The protein below binds the small molecule below.
Small molecule (SMILES): OC[C@H]1O[C@@H](O)[C@H](O)[C@@H](O)[C@H]1O

Sequence of chain 1.B:
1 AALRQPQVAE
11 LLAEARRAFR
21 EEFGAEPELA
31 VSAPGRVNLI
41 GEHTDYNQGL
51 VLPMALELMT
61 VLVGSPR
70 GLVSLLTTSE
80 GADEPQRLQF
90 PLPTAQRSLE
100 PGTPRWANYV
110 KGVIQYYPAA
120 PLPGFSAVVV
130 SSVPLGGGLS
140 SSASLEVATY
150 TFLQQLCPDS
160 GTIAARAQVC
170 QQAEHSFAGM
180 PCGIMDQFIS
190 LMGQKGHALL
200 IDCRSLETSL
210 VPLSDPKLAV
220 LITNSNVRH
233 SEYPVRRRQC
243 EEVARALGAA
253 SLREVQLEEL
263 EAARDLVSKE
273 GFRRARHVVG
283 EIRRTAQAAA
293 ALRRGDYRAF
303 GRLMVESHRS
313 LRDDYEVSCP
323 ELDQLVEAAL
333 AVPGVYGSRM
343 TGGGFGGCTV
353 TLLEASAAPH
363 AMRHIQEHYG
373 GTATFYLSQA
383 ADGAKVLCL

Binding-site contacts:
Ligand atom C6 contacts residue HIS43 of chain 1.B at 3.5 Å.
Ligand atom C2 contacts residue CYS181 of chain 1.B at 4.0 Å (hydrophobic).
Ligand atom O1 contacts residue GLY345 of chain 1.B at 3.9 Å.
Ligand atom O5 contacts residue TYR235 of chain 1.B at 3.6 Å.
Ligand atom C6 contacts residue GLY344 of chain 1.B at 3.8 Å.
Ligand atom C3 contacts residue MET184 of chain 1.B at 4.0 Å (hydrophobic).
Ligand atom O5 contacts residue GLY345 of chain 1.B at 3.4 Å (h-bond).
Ligand atom O3 contacts residue TYR235 of chain 1.B at 3.6 Å (h-bond).
Ligand atom O2 contacts residue CYS181 of chain 1.B at 3.3 Å.
Ligand atom O2 contacts residue ASP185 of chain 1.B at 2.6 Å (salt-bridge).
Ligand atom C1 contacts residue TYR235 of chain 1.B at 4.1 Å (hydrophobic).
Ligand atom C2 contacts residue TYR235 of chain 1.B at 3.4 Å (hydrophobic).
Ligand atom O6 contacts residue HIS43 of chain 1.B at 2.7 Å (h-bond).
Ligand atom C4 contacts residue TYR235 of chain 1.B at 3.5 Å (hydrophobic).
Ligand atom C2 contacts residue ASP185 of chain 1.B at 3.5 Å.
Ligand atom C3 contacts residue GLY182 of chain 1.B at 4.2 Å.
Ligand atom C3 contacts residue ASP45 of chain 1.B at 3.5 Å.
Ligand atom C6 contacts residue GLY345 of chain 1.B at 4.1 Å.
Ligand atom C5 contacts residue MET184 of chain 1.B at 3.8 Å (hydrophobic).
Ligand atom C1 contacts residue GLY345 of chain 1.B at 4.0 Å.
Ligand atom C5 contacts residue GLY345 of chain 1.B at 4.2 Å.
Ligand atom C3 contacts residue ASP185 of chain 1.B at 3.7 Å.
Ligand atom C3 contacts residue TYR235 of chain 1.B at 3.7 Å (hydrophobic).
Ligand atom C5 contacts residue GLY344 of chain 1.B at 4.2 Å.
Ligand atom C5 contacts residue GLU42 of chain 1.B at 4.1 Å.
Ligand atom O6 contacts residue GLU42 of chain 1.B at 2.6 Å (salt-bridge).
Ligand atom O4 contacts residue ASP45 of chain 1.B at 2.9 Å (salt-bridge).
Ligand atom O6 contacts residue MET184 of chain 1.B at 4.0 Å.
Ligand atom O4 contacts residue TYR46 of chain 1.B at 3.6 Å.
Ligand atom O3 contacts residue CYS181 of chain 1.B at 4.0 Å.
Ligand atom C4 contacts residue MET184 of chain 1.B at 3.7 Å (hydrophobic).
Ligand atom O5 contacts residue GLY344 of chain 1.B at 3.9 Å.
Ligand atom O4 contacts residue TYR235 of chain 1.B at 2.4 Å (h-bond).
Ligand atom O3 contacts residue ASP45 of chain 1.B at 2.6 Å (salt-bridge).
Ligand atom C1 contacts residue ASP185 of chain 1.B at 3.8 Å.
Ligand atom O6 contacts residue GLY344 of chain 1.B at 4.0 Å.
Ligand atom C4 contacts residue ASP45 of chain 1.B at 3.4 Å.
Ligand atom O1 contacts residue TYR235 of chain 1.B at 4.0 Å.
Ligand atom O3 contacts residue GLY182 of chain 1.B at 3.0 Å (h-bond).
Ligand atom C6 contacts residue GLU42 of chain 1.B at 3.6 Å.